Binding-site contacts:
Ligand atom C6 contacts residue PHE143 of chain 1.C at 3.8 Å (hydrophobic).
Ligand atom C4 contacts residue RKS1 of chain 1.P at 3.7 Å.
Ligand atom O5 contacts residue TYR72 of chain 1.C at 3.6 Å (h-bond).
Ligand atom C1 contacts residue LYS154 of chain 1.C at 3.7 Å.
Ligand atom O10 contacts residue SER147 of chain 1.C at 3.8 Å.
Ligand atom C2 contacts residue LYS145 of chain 1.C at 3.8 Å.
Ligand atom C22 contacts residue RKS1 of chain 1.P at 3.3 Å.
Ligand atom C5 contacts residue PHE143 of chain 1.C at 3.7 Å (hydrophobic).
Ligand atom C13 contacts residue ALA60 of chain 1.C at 3.9 Å (hydrophobic).
Ligand atom O1 contacts residue FE1 of chain 1.N at 2.0 Å.
Ligand atom C7 contacts residue TYR152 of chain 1.C at 3.6 Å (hydrophobic).
Ligand atom C1 contacts residue LYS145 of chain 1.C at 3.8 Å.
Ligand atom C6 contacts residue TYR152 of chain 1.C at 3.6 Å (hydrophobic).
Ligand atom C5 contacts residue LYS145 of chain 1.C at 3.8 Å.
Ligand atom O1 contacts residue LYS145 of chain 1.C at 3.8 Å.
Ligand atom C4 contacts residue LYS145 of chain 1.C at 3.8 Å.
Ligand atom O9 contacts residue TYR152 of chain 1.C at 3.2 Å (h-bond).
Ligand atom O2 contacts residue LYS154 of chain 1.C at 3.9 Å.
Ligand atom C6 contacts residue LYS145 of chain 1.C at 3.7 Å.
Ligand atom O4 contacts residue ILE61 of chain 1.C at 3.1 Å.
Ligand atom O2 contacts residue TYR126 of chain 1.C at 2.6 Å (h-bond).
Ligand atom C22 contacts residue TYR72 of chain 1.C at 3.6 Å (hydrophobic).
Ligand atom C2 contacts residue RKS1 of chain 1.P at 3.6 Å.
Ligand atom O2 contacts residue RKS1 of chain 1.P at 3.0 Å (h-bond).
Ligand atom C4 contacts residue FE1 of chain 1.N at 3.1 Å.
Ligand atom O4 contacts residue ALA60 of chain 1.C at 3.5 Å (h-bond).
Ligand atom C4 contacts residue TYR126 of chain 1.C at 3.8 Å (hydrophobic).
Ligand atom C10 contacts residue ALA60 of chain 1.C at 3.5 Å (hydrophobic).
Ligand atom O3 contacts residue ALA60 of chain 1.C at 4.0 Å.
Ligand atom O2 contacts residue FE1 of chain 1.N at 2.4 Å.
Ligand atom C25 contacts residue RKS1 of chain 1.P at 3.4 Å.
Ligand atom C4 contacts residue LYS154 of chain 1.C at 3.7 Å.
Ligand atom O1 contacts residue RKS1 of chain 1.P at 3.0 Å (h-bond).
Ligand atom C22 contacts residue LEU90 of chain 1.C at 3.4 Å (hydrophobic).
Ligand atom C7 contacts residue LYS154 of chain 1.C at 3.9 Å.
Ligand atom N1 contacts residue LYS145 of chain 1.C at 3.6 Å.
Ligand atom O8 contacts residue LYS154 of chain 1.C at 2.8 Å (salt-bridge).
Ligand atom C2 contacts residue LYS154 of chain 1.C at 3.5 Å.
Ligand atom C2 contacts residue FE1 of chain 1.N at 2.9 Å.
Ligand atom O1 contacts residue LYS154 of chain 1.C at 3.2 Å (salt-bridge).

The small molecule below binds the protein below.
Small molecule (SMILES): COC(=O)[C@H](CCCCN(O)C(C)=O)NC(=O)[C@@H](CCCCN(O)C(C)=O)NC(=O)c1cccc(O)c1O

Sequence of chain 1.C:
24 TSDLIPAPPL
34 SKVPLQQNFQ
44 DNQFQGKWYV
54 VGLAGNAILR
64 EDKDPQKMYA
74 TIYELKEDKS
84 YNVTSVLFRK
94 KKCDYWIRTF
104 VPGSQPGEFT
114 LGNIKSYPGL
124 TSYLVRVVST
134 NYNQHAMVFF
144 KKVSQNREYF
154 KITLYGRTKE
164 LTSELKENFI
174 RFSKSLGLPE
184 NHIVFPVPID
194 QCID